Binding-site contacts:
Ligand atom O15 contacts residue HIS109 of chain 1.A at 3.6 Å.
Ligand atom C20 contacts residue CYS107 of chain 1.A at 3.5 Å (hydrophobic).
Ligand atom C01 contacts residue ASP168 of chain 1.A at 4.0 Å.
Ligand atom C20 contacts residue ALA47 of chain 1.A at 3.8 Å (hydrophobic).
Ligand atom C14 contacts residue GLU108 of chain 1.A at 3.8 Å.
Ligand atom C16 contacts residue ASP110 of chain 1.A at 3.5 Å.
Ligand atom C13 contacts residue ASP110 of chain 1.A at 4.0 Å.
Ligand atom N19 contacts residue LEU157 of chain 1.A at 3.5 Å.
Ligand atom N09 contacts residue ILE26 of chain 1.A at 3.9 Å.
Ligand atom C18 contacts residue ILE26 of chain 1.A at 4.1 Å (hydrophobic).
Ligand atom N11 contacts residue CYS107 of chain 1.A at 2.8 Å (h-bond).
Ligand atom C20 contacts residue LEU157 of chain 1.A at 3.4 Å (hydrophobic).
Ligand atom N02 contacts residue ASP168 of chain 1.A at 3.3 Å (salt-bridge).
Ligand atom O15 contacts residue GLU108 of chain 1.A at 3.4 Å (salt-bridge).
Ligand atom C21 contacts residue ALA47 of chain 1.A at 3.8 Å (hydrophobic).
Ligand atom C13 contacts residue GLU108 of chain 1.A at 3.2 Å.
Ligand atom C22 contacts residue VAL80 of chain 1.A at 3.6 Å (hydrophobic).
Ligand atom C01 contacts residue PHE31 of chain 1.A at 2.9 Å (hydrophobic).
Ligand atom C10 contacts residue CYS107 of chain 1.A at 3.6 Å (hydrophobic).
Ligand atom C12 contacts residue CYS107 of chain 1.A at 3.6 Å (hydrophobic).
Ligand atom N09 contacts residue LEU157 of chain 1.A at 3.5 Å.
Ligand atom C13 contacts residue CYS107 of chain 1.A at 3.4 Å (hydrophobic).
Ligand atom C14 contacts residue HIS109 of chain 1.A at 3.9 Å.
Ligand atom C06 contacts residue PHE104 of chain 1.A at 3.5 Å (hydrophobic).
Ligand atom C20 contacts residue ASP105 of chain 1.A at 3.6 Å.
Ligand atom C08 contacts residue LEU157 of chain 1.A at 3.4 Å (hydrophobic).
Ligand atom N23 contacts residue VAL80 of chain 1.A at 3.3 Å.
Ligand atom C14 contacts residue ASP110 of chain 1.A at 3.6 Å.
Ligand atom C22 contacts residue PHE104 of chain 1.A at 3.9 Å (hydrophobic).
Ligand atom C13 contacts residue HIS109 of chain 1.A at 3.9 Å.
Ligand atom N19 contacts residue PHE106 of chain 1.A at 3.9 Å.
Ligand atom N23 contacts residue PHE104 of chain 1.A at 3.2 Å.
Ligand atom C21 contacts residue LEU157 of chain 1.A at 3.3 Å (hydrophobic).
Ligand atom C10 contacts residue LEU157 of chain 1.A at 3.5 Å (hydrophobic).
Ligand atom O15 contacts residue ASP110 of chain 1.A at 3.2 Å (salt-bridge).
Ligand atom N11 contacts residue ILE26 of chain 1.A at 4.0 Å.
Ligand atom C06 contacts residue ALA47 of chain 1.A at 4.0 Å (hydrophobic).
Ligand atom N11 contacts residue PHE106 of chain 1.A at 3.5 Å.
Ligand atom N19 contacts residue CYS107 of chain 1.A at 2.9 Å (h-bond).
Ligand atom C22 contacts residue LEU157 of chain 1.A at 4.0 Å (hydrophobic).

The small molecule below binds the protein below.
Small molecule (SMILES): CNc1nc(C)c(-c2nc(Nc3cccc(O)c3)ncc2C#N)s1

Sequence of chain 1.A:
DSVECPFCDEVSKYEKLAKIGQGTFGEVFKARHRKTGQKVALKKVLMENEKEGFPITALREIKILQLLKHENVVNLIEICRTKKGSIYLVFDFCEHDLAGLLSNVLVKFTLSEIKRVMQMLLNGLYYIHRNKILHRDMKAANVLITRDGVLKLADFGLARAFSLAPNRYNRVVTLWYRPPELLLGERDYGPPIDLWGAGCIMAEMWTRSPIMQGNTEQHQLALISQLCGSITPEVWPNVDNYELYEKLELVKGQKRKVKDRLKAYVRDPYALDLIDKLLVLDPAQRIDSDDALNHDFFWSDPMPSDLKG